Sequence of chain 2.W:
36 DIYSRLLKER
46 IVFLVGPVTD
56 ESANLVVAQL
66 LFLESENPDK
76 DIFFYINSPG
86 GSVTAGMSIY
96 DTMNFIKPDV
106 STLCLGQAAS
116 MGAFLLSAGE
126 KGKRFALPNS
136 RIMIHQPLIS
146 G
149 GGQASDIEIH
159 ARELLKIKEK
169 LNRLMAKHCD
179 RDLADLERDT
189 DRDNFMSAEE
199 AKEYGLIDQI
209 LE

Sequence of chain 2.YA:
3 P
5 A

Binding-site contacts:
Ligand atom C4 contacts residue LEU41 of chain 2.W at 3.6 Å (hydrophobic).
Ligand atom C7 contacts residue SER70 of chain 2.V at 3.4 Å.
Ligand atom C3 contacts residue LEU66 of chain 2.V at 4.2 Å (hydrophobic).
Ligand atom C1 contacts residue ALO2 of chain 2.YA at 3.1 Å.
Ligand atom C8 contacts residue PHE67 of chain 2.V at 4.1 Å (hydrophobic).
Ligand atom C1 contacts residue TYR80 of chain 2.W at 3.9 Å (hydrophobic).
Ligand atom C3 contacts residue WFP1 of chain 2.YA at 3.9 Å.
Ligand atom C1 contacts residue MP86 of chain 2.YA at 4.3 Å.
Ligand atom C1 contacts residue LEU66 of chain 2.V at 4.2 Å (hydrophobic).
Ligand atom C8 contacts residue SER70 of chain 2.V at 4.2 Å.
Ligand atom O1 contacts residue WFP1 of chain 2.YA at 2.4 Å (h-bond).
Ligand atom C2 contacts residue TYR80 of chain 2.W at 3.9 Å (hydrophobic).
Ligand atom C7 contacts residue PHE67 of chain 2.V at 3.6 Å (hydrophobic).
Ligand atom C5 contacts residue SER70 of chain 2.V at 3.9 Å.
Ligand atom C5 contacts residue LEU41 of chain 2.W at 4.1 Å (hydrophobic).
Ligand atom C4 contacts residue LEU66 of chain 2.V at 4.1 Å (hydrophobic).
Ligand atom C7 contacts residue LEU41 of chain 2.W at 3.7 Å (hydrophobic).
Ligand atom C2 contacts residue LEU66 of chain 2.V at 4.0 Å (hydrophobic).
Ligand atom C1 contacts residue WFP1 of chain 2.YA at 1.5 Å.
Ligand atom C2 contacts residue WFP1 of chain 2.YA at 2.6 Å.
Ligand atom C5 contacts residue LEU66 of chain 2.V at 4.0 Å (hydrophobic).
Ligand atom C8 contacts residue ARG40 of chain 2.W at 3.7 Å.
Ligand atom O1 contacts residue ALO2 of chain 2.YA at 2.6 Å (h-bond).
Ligand atom C8 contacts residue LEU41 of chain 2.W at 3.9 Å (hydrophobic).
Ligand atom C2 contacts residue MP86 of chain 2.YA at 4.2 Å.
Ligand atom C6 contacts residue SER70 of chain 2.V at 3.9 Å.
Ligand atom C6 contacts residue LEU41 of chain 2.W at 3.7 Å (hydrophobic).
Ligand atom C8 contacts residue LYS43 of chain 2.W at 4.3 Å.
Ligand atom C2 contacts residue ALO2 of chain 2.YA at 4.5 Å.
Ligand atom O1 contacts residue LEU66 of chain 2.V at 4.3 Å.
Ligand atom C6 contacts residue GLU44 of chain 2.W at 3.9 Å.
Ligand atom O1 contacts residue PHE100 of chain 2.V at 4.4 Å.
Ligand atom C7 contacts residue LEU66 of chain 2.V at 3.9 Å (hydrophobic).

The small molecule below binds the protein below.
Small molecule (SMILES): CCCCCCCC(=O)O

Sequence of chain 2.V:
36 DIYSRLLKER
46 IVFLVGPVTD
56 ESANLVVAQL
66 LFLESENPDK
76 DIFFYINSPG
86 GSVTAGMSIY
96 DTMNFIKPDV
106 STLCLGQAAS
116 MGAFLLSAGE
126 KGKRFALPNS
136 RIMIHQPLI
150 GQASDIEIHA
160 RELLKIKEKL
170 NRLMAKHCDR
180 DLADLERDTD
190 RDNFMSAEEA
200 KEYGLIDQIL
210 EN